Sequence of chain 2.A:
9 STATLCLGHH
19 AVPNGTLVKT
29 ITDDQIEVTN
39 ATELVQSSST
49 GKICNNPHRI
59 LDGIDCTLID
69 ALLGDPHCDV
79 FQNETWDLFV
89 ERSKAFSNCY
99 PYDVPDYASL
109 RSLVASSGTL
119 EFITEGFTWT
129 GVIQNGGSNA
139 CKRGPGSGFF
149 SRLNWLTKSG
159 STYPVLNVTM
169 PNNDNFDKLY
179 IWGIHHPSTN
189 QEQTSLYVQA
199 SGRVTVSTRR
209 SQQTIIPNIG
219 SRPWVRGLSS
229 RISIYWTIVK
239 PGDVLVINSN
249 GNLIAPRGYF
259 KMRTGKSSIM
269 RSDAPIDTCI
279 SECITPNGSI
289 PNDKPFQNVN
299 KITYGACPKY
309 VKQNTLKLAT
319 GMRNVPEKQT

Binding-site contacts:
Ligand atom O5 contacts residue PHE120 of chain 2.A at 4.1 Å.
Ligand atom O4 contacts residue PHE120 of chain 2.A at 4.1 Å.
Ligand atom N2 contacts residue ASN81 of chain 2.A at 2.8 Å (h-bond).
Ligand atom O3 contacts residue NAG1 of chain 2.F at 2.8 Å (h-bond).
Ligand atom C2 contacts residue PHE120 of chain 2.A at 4.4 Å (hydrophobic).
Ligand atom C4 contacts residue ILE121 of chain 2.A at 4.4 Å (hydrophobic).
Ligand atom C2 contacts residue ASN81 of chain 2.A at 2.4 Å.
Ligand atom C4 contacts residue ASN81 of chain 2.A at 4.2 Å.
Ligand atom C1 contacts residue ASN81 of chain 2.A at 1.4 Å.
Ligand atom C8 contacts residue ASN81 of chain 2.A at 4.1 Å.
Ligand atom C1 contacts residue PHE120 of chain 2.A at 3.7 Å (hydrophobic).
Ligand atom C3 contacts residue ASN81 of chain 2.A at 3.7 Å.
Ligand atom C5 contacts residue ASN81 of chain 2.A at 3.7 Å.
Ligand atom C7 contacts residue ASN81 of chain 2.A at 2.9 Å.
Ligand atom C4 contacts residue PHE120 of chain 2.A at 4.2 Å (hydrophobic).
Ligand atom C5 contacts residue NAG1 of chain 2.F at 4.1 Å.
Ligand atom C5 contacts residue ILE121 of chain 2.A at 3.7 Å (hydrophobic).
Ligand atom O4 contacts residue ILE121 of chain 2.A at 3.8 Å.
Ligand atom C7 contacts residue GLN80 of chain 2.A at 4.4 Å.
Ligand atom O5 contacts residue ASN81 of chain 2.A at 2.4 Å (h-bond).
Ligand atom C6 contacts residue ILE121 of chain 2.A at 3.7 Å (hydrophobic).
Ligand atom O7 contacts residue ASN81 of chain 2.A at 2.8 Å (h-bond).
Ligand atom O6 contacts residue NAG1 of chain 2.F at 2.5 Å (h-bond).
Ligand atom C4 contacts residue NAG1 of chain 2.F at 3.5 Å.
Ligand atom C6 contacts residue NAG1 of chain 2.F at 3.2 Å.
Ligand atom C3 contacts residue PHE120 of chain 2.A at 4.1 Å (hydrophobic).
Ligand atom O4 contacts residue NAG1 of chain 2.F at 2.8 Å.
Ligand atom C8 contacts residue GLN80 of chain 2.A at 3.1 Å.
Ligand atom C5 contacts residue PHE120 of chain 2.A at 3.7 Å (hydrophobic).
Ligand atom C3 contacts residue NAG1 of chain 2.F at 3.8 Å.

A protein and the small-molecule ligand that binds it are described below.
Small molecule (SMILES): CC(=O)N[C@@H]1[C@@H](O)[C@H](O)[C@@H](CO)O[C@H]1O